Binding-site contacts:
Ligand atom C7 contacts residue LYS70 of chain 1.E at 3.1 Å.
Ligand atom F2 contacts residue LEU69 of chain 1.E at 3.5 Å.
Ligand atom O2 contacts residue LEU172 of chain 1.F at 3.5 Å (h-bond).
Ligand atom N6 contacts residue ASN57 of chain 1.E at 2.9 Å (h-bond).
Ligand atom N4 contacts residue ASN57 of chain 1.E at 2.6 Å (h-bond).
Ligand atom C8 contacts residue LYS70 of chain 1.E at 3.1 Å.
Ligand atom C38 contacts residue ILE73 of chain 1.E at 3.6 Å (hydrophobic).
Ligand atom C34 contacts residue THR107 of chain 1.E at 3.5 Å.
Ligand atom C18 contacts residue MET66 of chain 1.E at 3.5 Å (hydrophobic).
Ligand atom F2 contacts residue LYS70 of chain 1.E at 3.6 Å.
Ligand atom F1 contacts residue MET66 of chain 1.E at 3.0 Å.
Ligand atom C13 contacts residue ASN57 of chain 1.E at 3.6 Å.
Ligand atom O5 contacts residue THR107 of chain 1.E at 3.0 Å.
Ligand atom C15 contacts residue ASN57 of chain 1.E at 3.6 Å.
Ligand atom C12 contacts residue ASN57 of chain 1.E at 3.4 Å.
Ligand atom C22 contacts residue ASN53 of chain 1.E at 3.5 Å.
Ligand atom C11 contacts residue ASN57 of chain 1.E at 3.3 Å.
Ligand atom C33 contacts residue TYR130 of chain 1.E at 3.6 Å (hydrophobic).
Ligand atom O1 contacts residue ARG173 of chain 1.F at 3.6 Å.
Ligand atom O7 contacts residue SER102 of chain 1.E at 3.5 Å.
Ligand atom O6 contacts residue ILE73 of chain 1.E at 3.0 Å.
Ligand atom C28 contacts residue ASN57 of chain 1.E at 3.4 Å.
Ligand atom C24 contacts residue ASN57 of chain 1.E at 3.6 Å.
Ligand atom C33 contacts residue THR107 of chain 1.E at 3.6 Å.
Ligand atom O2 contacts residue ARG173 of chain 1.F at 3.6 Å.
Ligand atom O8 contacts residue LYS70 of chain 1.E at 3.6 Å.
Ligand atom O5 contacts residue GLY106 of chain 1.E at 3.4 Å (h-bond).
Ligand atom C15 contacts residue ASN53 of chain 1.E at 3.3 Å.
Ligand atom O8 contacts residue ASN74 of chain 1.E at 3.3 Å (h-bond).
Ligand atom F2 contacts residue ILE73 of chain 1.E at 3.3 Å.
Ligand atom C25 contacts residue GLY106 of chain 1.E at 3.6 Å.
Ligand atom C19 contacts residue MET66 of chain 1.E at 3.4 Å (hydrophobic).
Ligand atom O6 contacts residue LYS70 of chain 1.E at 3.5 Å (salt-bridge).
Ligand atom C34 contacts residue ASN53 of chain 1.E at 3.4 Å.
Ligand atom C17 contacts residue ASN57 of chain 1.E at 3.2 Å.
Ligand atom C3 contacts residue GLN67 of chain 1.E at 3.6 Å.
Ligand atom F1 contacts residue LEU56 of chain 1.E at 3.6 Å.
Ligand atom O3 contacts residue LYS70 of chain 1.E at 2.9 Å (salt-bridge).
Ligand atom C37 contacts residue SER102 of chain 1.E at 3.5 Å.
Ligand atom C34 contacts residue TYR130 of chain 1.E at 3.5 Å (hydrophobic).

A protein and the small-molecule ligand that binds it are described below.
Small molecule (SMILES): Nc1ccc(S(=O)(=O)N2CCN(CC(=O)N[C@@H](Cc3cc(F)cc(F)c3)c3nc4ccccc4c(=O)n3-c3ccc(S(=O)(=O)N4CCOCC4)cc3)C(=O)C2)cc1

Sequence of chain 1.E:
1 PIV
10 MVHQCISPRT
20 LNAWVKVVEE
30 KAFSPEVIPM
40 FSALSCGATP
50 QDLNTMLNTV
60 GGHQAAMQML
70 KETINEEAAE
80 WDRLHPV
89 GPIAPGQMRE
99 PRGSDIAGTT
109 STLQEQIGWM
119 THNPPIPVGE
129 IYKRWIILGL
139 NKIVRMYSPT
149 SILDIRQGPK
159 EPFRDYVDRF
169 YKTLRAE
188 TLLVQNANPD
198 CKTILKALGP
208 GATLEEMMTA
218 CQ

Sequence of chain 1.F:
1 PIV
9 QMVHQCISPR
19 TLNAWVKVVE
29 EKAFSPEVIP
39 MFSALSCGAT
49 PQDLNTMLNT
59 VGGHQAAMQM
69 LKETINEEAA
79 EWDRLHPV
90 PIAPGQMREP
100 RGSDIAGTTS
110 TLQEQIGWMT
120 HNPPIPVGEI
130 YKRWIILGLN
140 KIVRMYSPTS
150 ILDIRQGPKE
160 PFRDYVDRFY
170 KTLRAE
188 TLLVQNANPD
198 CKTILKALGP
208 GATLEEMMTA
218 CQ